Binding-site contacts:
Ligand atom N02 contacts residue TYR292 of chain 1.B at 3.7 Å.
Ligand atom C02 contacts residue HEM1 of chain 1.H at 3.3 Å.
Ligand atom C13 contacts residue MET274 of chain 1.B at 3.5 Å (hydrophobic).
Ligand atom C08 contacts residue GLU296 of chain 1.B at 3.4 Å.
Ligand atom C12 contacts residue HEM1 of chain 1.H at 3.4 Å.
Ligand atom C11 contacts residue HEM1 of chain 1.H at 3.9 Å.
Ligand atom C03 contacts residue HEM1 of chain 1.H at 3.3 Å.
Ligand atom C07 contacts residue HEM1 of chain 1.H at 3.4 Å.
Ligand atom C27 contacts residue TYR410 of chain 1.B at 3.7 Å (hydrophobic).
Ligand atom N02 contacts residue HEM1 of chain 1.H at 3.1 Å.
Ligand atom C05 contacts residue VAL271 of chain 1.B at 3.9 Å (hydrophobic).
Ligand atom C07 contacts residue SER289 of chain 1.B at 3.7 Å.
Ligand atom C22 contacts residue H4B1 of chain 1.I at 3.0 Å.
Ligand atom C04 contacts residue HEM1 of chain 1.H at 3.8 Å.
Ligand atom C16 contacts residue HEM1 of chain 1.H at 3.6 Å.
Ligand atom N21 contacts residue H4B1 of chain 1.I at 3.5 Å (h-bond).
Ligand atom C23 contacts residue MET40 of chain 1.B at 3.2 Å (hydrophobic).
Ligand atom C11 contacts residue VAL271 of chain 1.B at 3.8 Å (hydrophobic).
Ligand atom C05 contacts residue HEM1 of chain 1.H at 3.9 Å.
Ligand atom O09 contacts residue VAL271 of chain 1.B at 3.9 Å.
Ligand atom C06 contacts residue HEM1 of chain 1.H at 3.9 Å.
Ligand atom C23 contacts residue H4B1 of chain 1.I at 3.9 Å.
Ligand atom N21 contacts residue HEM1 of chain 1.H at 3.5 Å (h-bond).
Ligand atom N01 contacts residue GLU296 of chain 1.B at 2.7 Å (salt-bridge).
Ligand atom N02 contacts residue PRO269 of chain 1.B at 3.9 Å.
Ligand atom N02 contacts residue GLU296 of chain 1.B at 2.8 Å (salt-bridge).
Ligand atom C08 contacts residue HEM1 of chain 1.H at 3.6 Å.
Ligand atom C02 contacts residue TRP291 of chain 1.B at 3.7 Å (hydrophobic).
Ligand atom C03 contacts residue PRO269 of chain 1.B at 3.8 Å (hydrophobic).
Ligand atom N01 contacts residue HEM1 of chain 1.H at 3.6 Å.
Ligand atom C06 contacts residue GLU296 of chain 1.B at 3.5 Å.
Ligand atom C07 contacts residue PHE288 of chain 1.B at 3.7 Å (hydrophobic).
Ligand atom N02 contacts residue TRP291 of chain 1.B at 2.6 Å (h-bond).
Ligand atom C13 contacts residue HEM1 of chain 1.H at 3.2 Å.
Ligand atom C02 contacts residue GLU296 of chain 1.B at 3.5 Å.
Ligand atom O09 contacts residue HEM1 of chain 1.H at 3.4 Å.
Ligand atom C13 contacts residue TYR410 of chain 1.B at 3.9 Å (hydrophobic).
Ligand atom C14 contacts residue TYR410 of chain 1.B at 3.4 Å (hydrophobic).
Ligand atom O28 contacts residue HEM1 of chain 1.H at 3.8 Å.
Ligand atom C07 contacts residue GLY290 of chain 1.B at 3.5 Å.

Sequence of chain 1.B:
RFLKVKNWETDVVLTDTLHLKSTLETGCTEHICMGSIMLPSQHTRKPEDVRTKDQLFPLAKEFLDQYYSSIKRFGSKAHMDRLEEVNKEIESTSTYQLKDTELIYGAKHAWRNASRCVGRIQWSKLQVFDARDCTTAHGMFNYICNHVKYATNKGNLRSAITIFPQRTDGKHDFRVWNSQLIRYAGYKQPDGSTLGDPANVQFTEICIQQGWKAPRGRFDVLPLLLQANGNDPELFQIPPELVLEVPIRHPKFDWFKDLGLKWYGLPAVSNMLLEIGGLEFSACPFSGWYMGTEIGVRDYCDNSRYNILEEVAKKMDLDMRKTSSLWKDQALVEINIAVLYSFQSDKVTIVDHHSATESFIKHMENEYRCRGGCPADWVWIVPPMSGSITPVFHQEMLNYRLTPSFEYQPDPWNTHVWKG

A protein and the small-molecule ligand that binds it are described below.
Small molecule (SMILES): Cc1cc(N)nc(COc2cccc(OCC3CCNCC3)c2)c1